Sequence of chain 1.A:
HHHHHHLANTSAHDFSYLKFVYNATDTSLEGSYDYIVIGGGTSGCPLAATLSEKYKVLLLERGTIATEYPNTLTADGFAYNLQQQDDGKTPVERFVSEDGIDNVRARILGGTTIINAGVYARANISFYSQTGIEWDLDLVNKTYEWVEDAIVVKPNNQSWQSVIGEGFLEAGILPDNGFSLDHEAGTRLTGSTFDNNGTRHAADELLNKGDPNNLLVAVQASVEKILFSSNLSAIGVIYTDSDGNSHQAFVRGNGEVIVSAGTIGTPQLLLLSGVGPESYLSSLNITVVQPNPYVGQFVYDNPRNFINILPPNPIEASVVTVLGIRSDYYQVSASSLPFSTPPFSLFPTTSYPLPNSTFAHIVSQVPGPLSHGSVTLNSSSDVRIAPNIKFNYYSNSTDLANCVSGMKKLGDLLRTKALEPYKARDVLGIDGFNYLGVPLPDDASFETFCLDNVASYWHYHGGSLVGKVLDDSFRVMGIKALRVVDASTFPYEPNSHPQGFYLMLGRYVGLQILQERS

A small-molecule ligand and the protein it binds are described below.
Small molecule (SMILES): CC(=O)N[C@@H]1[C@@H](O)[C@H](O)[C@@H](CO)O[C@H]1O

Binding-site contacts:
Ligand atom C5 contacts residue LEU373 of chain 1.A at 3.9 Å (hydrophobic).
Ligand atom O7 contacts residue ASN399 of chain 1.A at 3.7 Å.
Ligand atom C6 contacts residue LEU373 of chain 1.A at 3.9 Å (hydrophobic).
Ligand atom N2 contacts residue ASN399 of chain 1.A at 2.9 Å (h-bond).
Ligand atom C1 contacts residue LEU373 of chain 1.A at 4.1 Å (hydrophobic).
Ligand atom O5 contacts residue ASN399 of chain 1.A at 2.3 Å (h-bond).
Ligand atom C5 contacts residue ASN399 of chain 1.A at 3.6 Å.
Ligand atom C2 contacts residue ASN399 of chain 1.A at 2.4 Å.
Ligand atom C7 contacts residue ASN399 of chain 1.A at 3.5 Å.
Ligand atom C4 contacts residue ASN399 of chain 1.A at 4.2 Å.
Ligand atom C1 contacts residue ASN399 of chain 1.A at 1.4 Å.
Ligand atom O6 contacts residue LEU373 of chain 1.A at 4.3 Å.
Ligand atom C3 contacts residue ASN399 of chain 1.A at 3.8 Å.
Ligand atom O5 contacts residue LEU373 of chain 1.A at 3.5 Å.